Sequence of chain 1.A:
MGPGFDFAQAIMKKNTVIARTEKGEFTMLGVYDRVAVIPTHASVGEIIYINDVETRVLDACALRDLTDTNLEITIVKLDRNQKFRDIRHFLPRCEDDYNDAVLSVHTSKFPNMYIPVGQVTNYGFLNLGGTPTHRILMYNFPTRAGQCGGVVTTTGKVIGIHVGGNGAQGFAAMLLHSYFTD

The small molecule below binds the protein below.
Small molecule (SMILES): CCn1cnc2ccccc21

Binding-site contacts:
Ligand atom C3 contacts residue GLN147 of chain 1.A at 3.8 Å.
Ligand atom N1 contacts residue PRO142 of chain 1.A at 4.2 Å.
Ligand atom C5 contacts residue PHE110 of chain 1.A at 4.5 Å (hydrophobic).
Ligand atom C1 contacts residue PHE141 of chain 1.A at 3.7 Å (hydrophobic).
Ligand atom N contacts residue ARG144 of chain 1.A at 3.3 Å (salt-bridge).
Ligand atom C2 contacts residue PRO142 of chain 1.A at 3.1 Å (hydrophobic).
Ligand atom N1 contacts residue GLN147 of chain 1.A at 3.0 Å (h-bond).
Ligand atom C6 contacts residue ARG144 of chain 1.A at 3.9 Å.
Ligand atom C contacts residue PRO142 of chain 1.A at 3.4 Å (hydrophobic).
Ligand atom C contacts residue ARG144 of chain 1.A at 3.0 Å.
Ligand atom N1 contacts residue PHE141 of chain 1.A at 4.2 Å.
Ligand atom C4 contacts residue PHE110 of chain 1.A at 4.1 Å (hydrophobic).
Ligand atom C1 contacts residue ARG144 of chain 1.A at 3.5 Å.
Ligand atom C5 contacts residue ARG144 of chain 1.A at 3.9 Å.
Ligand atom N contacts residue PRO142 of chain 1.A at 3.8 Å.
Ligand atom C4 contacts residue MET113 of chain 1.A at 4.1 Å (hydrophobic).
Ligand atom N1 contacts residue ARG144 of chain 1.A at 3.7 Å.
Ligand atom C2 contacts residue ARG144 of chain 1.A at 3.7 Å.
Ligand atom C3 contacts residue ARG144 of chain 1.A at 3.6 Å.
Ligand atom C4 contacts residue GLN147 of chain 1.A at 4.0 Å.
Ligand atom C7 contacts residue ARG144 of chain 1.A at 3.1 Å.
Ligand atom C4 contacts residue ARG144 of chain 1.A at 3.8 Å.
Ligand atom C2 contacts residue PHE141 of chain 1.A at 3.5 Å (hydrophobic).
Ligand atom N contacts residue PHE141 of chain 1.A at 3.9 Å.
Ligand atom C1 contacts residue PRO142 of chain 1.A at 3.9 Å (hydrophobic).
Ligand atom C2 contacts residue GLN147 of chain 1.A at 4.0 Å.
Ligand atom C8 contacts residue ARG144 of chain 1.A at 3.1 Å.